Sequence of chain 1.A:
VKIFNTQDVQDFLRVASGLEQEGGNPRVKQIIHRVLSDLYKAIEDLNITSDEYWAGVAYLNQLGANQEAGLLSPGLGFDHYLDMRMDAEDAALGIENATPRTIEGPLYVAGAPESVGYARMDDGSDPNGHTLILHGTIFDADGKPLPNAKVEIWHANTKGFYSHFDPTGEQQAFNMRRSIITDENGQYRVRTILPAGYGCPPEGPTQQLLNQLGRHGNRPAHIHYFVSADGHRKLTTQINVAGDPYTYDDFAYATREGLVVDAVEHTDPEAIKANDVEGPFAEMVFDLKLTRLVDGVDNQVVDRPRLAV

Binding-site contacts:
Ligand atom C3 contacts residue HIS224 of chain 1.A at 3.9 Å.
Ligand atom C6 contacts residue LEU73 of chain 1.A at 3.6 Å (hydrophobic).
Ligand atom C contacts residue LEU73 of chain 1.A at 3.9 Å (hydrophobic).
Ligand atom O4 contacts residue TYR200 of chain 1.A at 4.2 Å.
Ligand atom C5 contacts residue TYR200 of chain 1.A at 3.3 Å (hydrophobic).
Ligand atom C2 contacts residue ARG221 of chain 1.A at 3.1 Å.
Ligand atom O3 contacts residue HIS224 of chain 1.A at 3.3 Å (h-bond).
Ligand atom O3 contacts residue ARG221 of chain 1.A at 2.9 Å (salt-bridge).
Ligand atom O3 contacts residue HIS226 of chain 1.A at 2.5 Å (h-bond).
Ligand atom C4 contacts residue HIS224 of chain 1.A at 3.8 Å.
Ligand atom C6 contacts residue ARG221 of chain 1.A at 3.6 Å.
Ligand atom C6 contacts residue TYR200 of chain 1.A at 3.6 Å (hydrophobic).
Ligand atom C5 contacts residue FE1 of chain 1.C at 4.0 Å.
Ligand atom C4 contacts residue ARG221 of chain 1.A at 3.9 Å.
Ligand atom C2 contacts residue PRO108 of chain 1.A at 3.7 Å (hydrophobic).
Ligand atom O4 contacts residue LEU109 of chain 1.A at 3.6 Å.
Ligand atom C1 contacts residue PRO108 of chain 1.A at 3.7 Å (hydrophobic).
Ligand atom C2 contacts residue GLY107 of chain 1.A at 3.8 Å.
Ligand atom C contacts residue PHE253 of chain 1.A at 4.0 Å (hydrophobic).
Ligand atom O4 contacts residue HIS224 of chain 1.A at 3.1 Å (h-bond).
Ligand atom O3 contacts residue FE1 of chain 1.C at 2.0 Å.
Ligand atom O3 contacts residue GLY107 of chain 1.A at 4.2 Å.
Ligand atom C4 contacts residue FE1 of chain 1.C at 2.6 Å.
Ligand atom C4 contacts residue TYR164 of chain 1.A at 3.8 Å (hydrophobic).
Ligand atom C4 contacts residue LEU109 of chain 1.A at 3.7 Å (hydrophobic).
Ligand atom C5 contacts residue LEU109 of chain 1.A at 3.8 Å (hydrophobic).
Ligand atom C4 contacts residue TYR200 of chain 1.A at 4.2 Å (hydrophobic).
Ligand atom C1 contacts residue LEU73 of chain 1.A at 4.2 Å (hydrophobic).
Ligand atom C contacts residue PRO76 of chain 1.A at 3.2 Å (hydrophobic).
Ligand atom O4 contacts residue FE1 of chain 1.C at 1.8 Å.
Ligand atom C3 contacts residue ARG221 of chain 1.A at 3.0 Å.
Ligand atom C2 contacts residue FE1 of chain 1.C at 4.1 Å.
Ligand atom C3 contacts residue FE1 of chain 1.C at 2.7 Å.
Ligand atom C3 contacts residue HIS226 of chain 1.A at 3.8 Å.
Ligand atom C1 contacts residue ARG221 of chain 1.A at 3.6 Å.
Ligand atom C5 contacts residue ARG221 of chain 1.A at 3.8 Å.
Ligand atom O3 contacts residue TYR164 of chain 1.A at 3.9 Å.
Ligand atom C contacts residue PRO108 of chain 1.A at 3.8 Å (hydrophobic).
Ligand atom O4 contacts residue TYR164 of chain 1.A at 2.5 Å (h-bond).
Ligand atom O4 contacts residue HIS226 of chain 1.A at 3.8 Å.

The small molecule below binds the protein below.
Small molecule (SMILES): Cc1ccc(O)c(O)c1